Sequence of chain 1.G:
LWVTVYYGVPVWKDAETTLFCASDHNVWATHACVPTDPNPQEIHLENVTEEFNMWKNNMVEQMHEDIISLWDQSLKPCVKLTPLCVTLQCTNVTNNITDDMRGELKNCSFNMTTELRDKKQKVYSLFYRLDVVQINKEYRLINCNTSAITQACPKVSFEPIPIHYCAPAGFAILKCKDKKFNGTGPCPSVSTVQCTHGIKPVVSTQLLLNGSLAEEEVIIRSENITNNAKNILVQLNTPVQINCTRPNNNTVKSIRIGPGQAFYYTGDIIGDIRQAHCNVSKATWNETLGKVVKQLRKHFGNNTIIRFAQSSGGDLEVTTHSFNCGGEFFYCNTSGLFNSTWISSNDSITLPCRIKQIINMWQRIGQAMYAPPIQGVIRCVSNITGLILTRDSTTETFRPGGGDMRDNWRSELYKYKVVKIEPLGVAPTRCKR

Binding-site contacts:
Ligand atom N2 contacts residue ASN414 of chain 1.G at 3.0 Å (h-bond).
Ligand atom O5 contacts residue ASN414 of chain 1.G at 2.5 Å (h-bond).
Ligand atom C8 contacts residue ASN414 of chain 1.G at 3.7 Å.
Ligand atom C1 contacts residue ASN414 of chain 1.G at 1.5 Å.
Ligand atom O6 contacts residue PRO259 of chain 1.G at 3.8 Å.
Ligand atom O6 contacts residue LEU233 of chain 1.G at 4.5 Å.
Ligand atom O7 contacts residue ASN414 of chain 1.G at 3.2 Å (h-bond).
Ligand atom C8 contacts residue VAL412 of chain 1.G at 3.2 Å (hydrophobic).
Ligand atom C7 contacts residue ASN414 of chain 1.G at 3.2 Å.
Ligand atom O7 contacts residue NAG1 of chain 1.HA at 4.0 Å.
Ligand atom O7 contacts residue ASN230 of chain 1.G at 4.2 Å.
Ligand atom C8 contacts residue NAG1 of chain 1.HA at 3.7 Å.
Ligand atom C8 contacts residue SER413 of chain 1.G at 3.9 Å.
Ligand atom C8 contacts residue ASN230 of chain 1.G at 4.4 Å.
Ligand atom C7 contacts residue NAG1 of chain 1.HA at 4.3 Å.
Ligand atom C5 contacts residue ASN414 of chain 1.G at 3.8 Å.
Ligand atom C4 contacts residue ASN414 of chain 1.G at 4.4 Å.
Ligand atom C1 contacts residue PRO259 of chain 1.G at 4.2 Å (hydrophobic).
Ligand atom O5 contacts residue PRO259 of chain 1.G at 3.8 Å.
Ligand atom C3 contacts residue ASN414 of chain 1.G at 3.9 Å.
Ligand atom C2 contacts residue ASN414 of chain 1.G at 2.5 Å.

This protein binds this small molecule.
Small molecule (SMILES): CC(=O)N[C@H]1[C@H](O[C@H]2[C@H](O)[C@@H](NC(C)=O)CO[C@@H]2CO)O[C@H](CO)[C@@H](O)[C@@H]1O